This protein binds this small molecule.
Small molecule (SMILES): Nc1nc2c(ncn2[C@@H]2O[C@H](CO[P](=O)(O)O[P](=O)(O)NP(=O)(O)O)[C@@H](O)[C@H]2O)c(=O)[nH]1

Sequence of chain 1.A:
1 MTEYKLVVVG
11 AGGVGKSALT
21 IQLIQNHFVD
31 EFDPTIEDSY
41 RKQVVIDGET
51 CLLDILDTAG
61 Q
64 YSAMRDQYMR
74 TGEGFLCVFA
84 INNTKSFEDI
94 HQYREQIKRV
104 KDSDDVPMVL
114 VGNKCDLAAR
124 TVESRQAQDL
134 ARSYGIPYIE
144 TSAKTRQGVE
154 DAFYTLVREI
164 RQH

Binding-site contacts:
Ligand atom C2' contacts residue ASP30 of chain 1.A at 3.3 Å.
Ligand atom O3G contacts residue GLY12 of chain 1.A at 3.3 Å.
Ligand atom O1A contacts residue ALA18 of chain 1.A at 2.9 Å (h-bond).
Ligand atom O1A contacts residue GLY15 of chain 1.A at 3.5 Å.
Ligand atom C6 contacts residue LYS117 of chain 1.A at 3.6 Å.
Ligand atom O3A contacts residue GLY15 of chain 1.A at 3.3 Å (h-bond).
Ligand atom O2' contacts residue PHE28 of chain 1.A at 3.3 Å.
Ligand atom O6 contacts residue LYS147 of chain 1.A at 3.2 Å (salt-bridge).
Ligand atom PB contacts residue MG1 of chain 1.D at 3.4 Å.
Ligand atom C6 contacts residue ASP119 of chain 1.A at 3.4 Å.
Ligand atom C3' contacts residue ASP30 of chain 1.A at 3.3 Å.
Ligand atom O3G contacts residue LYS16 of chain 1.A at 2.7 Å (salt-bridge).
Ligand atom O1B contacts residue GLY15 of chain 1.A at 3.1 Å (h-bond).
Ligand atom N2 contacts residue LYS147 of chain 1.A at 3.5 Å.
Ligand atom O2B contacts residue MG1 of chain 1.D at 2.2 Å.
Ligand atom N7 contacts residue ASN116 of chain 1.A at 3.2 Å (h-bond).
Ligand atom N2 contacts residue LEU120 of chain 1.A at 3.4 Å.
Ligand atom O4' contacts residue LYS117 of chain 1.A at 3.1 Å (salt-bridge).
Ligand atom C5' contacts residue GLY13 of chain 1.A at 3.6 Å.
Ligand atom N3B contacts residue GLY13 of chain 1.A at 3.1 Å (h-bond).
Ligand atom O6 contacts residue SER145 of chain 1.A at 3.3 Å.
Ligand atom O1A contacts residue SER17 of chain 1.A at 3.2 Å (h-bond).
Ligand atom O6 contacts residue ALA146 of chain 1.A at 2.9 Å (h-bond).
Ligand atom O2B contacts residue SER17 of chain 1.A at 3.0 Å (h-bond).
Ligand atom O2B contacts residue LYS16 of chain 1.A at 3.6 Å (salt-bridge).
Ligand atom O1B contacts residue GLY13 of chain 1.A at 3.5 Å (h-bond).
Ligand atom N1 contacts residue LYS147 of chain 1.A at 3.5 Å.
Ligand atom N2 contacts residue ASP119 of chain 1.A at 2.9 Å (salt-bridge).
Ligand atom O6 contacts residue ASN116 of chain 1.A at 3.4 Å (h-bond).
Ligand atom O3' contacts residue GLU31 of chain 1.A at 2.9 Å (salt-bridge).
Ligand atom O1B contacts residue VAL14 of chain 1.A at 3.4 Å (h-bond).
Ligand atom O2G contacts residue MG1 of chain 1.D at 2.1 Å.
Ligand atom O6 contacts residue ASP119 of chain 1.A at 3.2 Å (salt-bridge).
Ligand atom O2' contacts residue ASP30 of chain 1.A at 2.7 Å (salt-bridge).
Ligand atom O6 contacts residue LYS117 of chain 1.A at 3.5 Å.
Ligand atom O1B contacts residue LYS16 of chain 1.A at 2.8 Å (salt-bridge).
Ligand atom N1 contacts residue ASP119 of chain 1.A at 2.7 Å (salt-bridge).
Ligand atom PG contacts residue MG1 of chain 1.D at 3.4 Å.
Ligand atom O3' contacts residue ASP30 of chain 1.A at 3.2 Å (salt-bridge).
Ligand atom N7 contacts residue ALA146 of chain 1.A at 3.5 Å.